This protein binds this small molecule.
Small molecule (SMILES): Cc1c[nH]cn1

Binding-site contacts:
Ligand atom ND1 contacts residue ASP169 of chain 1.A at 3.2 Å (salt-bridge).
Ligand atom CG contacts residue CYS167 of chain 1.A at 2.8 Å (hydrophobic).
Ligand atom C4 contacts residue CYS167 of chain 1.A at 1.8 Å (hydrophobic).
Ligand atom ND1 contacts residue LYS192 of chain 1.A at 4.2 Å.
Ligand atom CG contacts residue ASP169 of chain 1.A at 3.8 Å.
Ligand atom CD2 contacts residue CYS167 of chain 1.A at 3.5 Å (hydrophobic).
Ligand atom ND1 contacts residue CYS167 of chain 1.A at 3.7 Å.
Ligand atom C4 contacts residue ARG168 of chain 1.A at 4.3 Å.
Ligand atom CE1 contacts residue ASP169 of chain 1.A at 4.3 Å.
Ligand atom C4 contacts residue ASP169 of chain 1.A at 3.6 Å.

Sequence of chain 1.A:
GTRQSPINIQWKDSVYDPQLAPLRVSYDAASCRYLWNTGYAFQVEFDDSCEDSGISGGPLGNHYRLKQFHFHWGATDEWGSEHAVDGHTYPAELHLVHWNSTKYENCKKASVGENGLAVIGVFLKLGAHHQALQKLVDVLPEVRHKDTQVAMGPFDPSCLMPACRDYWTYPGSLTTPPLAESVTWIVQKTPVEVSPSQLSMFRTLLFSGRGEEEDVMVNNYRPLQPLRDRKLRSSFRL